A small-molecule ligand and the protein it binds are described below.
Small molecule (SMILES): CC[C@H](C)[C@@H]1NC(=O)[C@H](CO)NC(=O)[C@H](Cc2ccc(O)cc2)NC(=O)[C@H](C(C)C)NC(=O)[C@H](C)NC(=O)[C@H](CO)NC(=O)[C@H](Cc2ccc(O)cc2)NC(=O)[C@H](CCCN=C(N)N)NC(=O)[C@@H](Cc2ccc(O)cc2)NC(=O)CSC[C@@H](C(=O)NCC(N)=O)NC(=O)[C@H](CC2=c3ccccc3=NC2)NC(=O)[C@H](CO)NC(=O)[C@@H]2CCCN2C(=O)[C@H](CC2=NC=NC2)NC1=O

Sequence of chain 1.A:
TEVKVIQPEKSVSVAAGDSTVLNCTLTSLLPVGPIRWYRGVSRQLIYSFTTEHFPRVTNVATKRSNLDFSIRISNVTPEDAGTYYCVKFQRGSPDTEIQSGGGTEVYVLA

Binding-site contacts:
Ligand atom N contacts residue ILE54 of chain 1.A at 2.9 Å (h-bond).
Ligand atom NH1 contacts residue ASN85 of chain 1.A at 3.3 Å (h-bond).
Ligand atom N contacts residue LEU53 of chain 1.A at 3.3 Å.
Ligand atom O contacts residue ILE81 of chain 1.A at 3.2 Å.
Ligand atom N contacts residue ARG82 of chain 1.A at 3.0 Å (salt-bridge).
Ligand atom N contacts residue SER56 of chain 1.A at 2.8 Å (h-bond).
Ligand atom CD1 contacts residue SER75 of chain 1.A at 3.1 Å.
Ligand atom O contacts residue ILE83 of chain 1.A at 3.5 Å.
Ligand atom CB contacts residue TYR55 of chain 1.A at 3.4 Å (hydrophobic).
Ligand atom CA contacts residue SER56 of chain 1.A at 3.1 Å.
Ligand atom O contacts residue SER56 of chain 1.A at 2.6 Å (h-bond).
Ligand atom CA contacts residue ARG82 of chain 1.A at 3.3 Å.
Ligand atom CE2 contacts residue ASP78 of chain 1.A at 3.5 Å.
Ligand atom O contacts residue THR58 of chain 1.A at 3.1 Å (h-bond).
Ligand atom N contacts residue SER80 of chain 1.A at 3.0 Å (h-bond).
Ligand atom O contacts residue PHE62 of chain 1.A at 3.3 Å.
Ligand atom NE2 contacts residue ASN76 of chain 1.A at 2.8 Å (h-bond).
Ligand atom O contacts residue ARG82 of chain 1.A at 3.3 Å (salt-bridge).
Ligand atom CD contacts residue SER84 of chain 1.A at 3.4 Å.
Ligand atom N contacts residue TYR55 of chain 1.A at 3.3 Å (h-bond).
Ligand atom CE1 contacts residue THR59 of chain 1.A at 3.3 Å.
Ligand atom CD contacts residue GLU60 of chain 1.A at 3.3 Å.
Ligand atom CB contacts residue SER56 of chain 1.A at 3.2 Å.
Ligand atom OG contacts residue TYR55 of chain 1.A at 2.7 Å (h-bond).
Ligand atom CA contacts residue GLU60 of chain 1.A at 3.4 Å.
Ligand atom CB contacts residue SER84 of chain 1.A at 3.4 Å.
Ligand atom NH2 contacts residue ASP90 of chain 1.A at 3.0 Å (salt-bridge).
Ligand atom OG contacts residue ARG82 of chain 1.A at 3.0 Å (salt-bridge).
Ligand atom O contacts residue SER56 of chain 1.A at 2.9 Å (h-bond).
Ligand atom ND1 contacts residue THR59 of chain 1.A at 3.2 Å (h-bond).
Ligand atom O contacts residue SER84 of chain 1.A at 2.9 Å (h-bond).
Ligand atom O contacts residue HIS61 of chain 1.A at 3.3 Å.
Ligand atom CE1 contacts residue ASN76 of chain 1.A at 3.3 Å.
Ligand atom NH1 contacts residue ASP90 of chain 1.A at 2.9 Å (salt-bridge).
Ligand atom O contacts residue PHE62 of chain 1.A at 3.1 Å (h-bond).
Ligand atom NH1 contacts residue SER84 of chain 1.A at 2.9 Å (h-bond).
Ligand atom CB contacts residue THR58 of chain 1.A at 3.2 Å.
Ligand atom O contacts residue ARG82 of chain 1.A at 2.7 Å (salt-bridge).
Ligand atom C contacts residue SER56 of chain 1.A at 3.4 Å.
Ligand atom ND1 contacts residue GLU60 of chain 1.A at 2.7 Å (salt-bridge).